Binding-site contacts:
Ligand atom CD1 contacts residue THR30 of chain 1.A at 3.7 Å.
Ligand atom O contacts residue THR31 of chain 1.A at 2.6 Å (h-bond).
Ligand atom O contacts residue TRP33 of chain 1.A at 2.7 Å (h-bond).
Ligand atom C contacts residue THR31 of chain 1.A at 3.8 Å.
Ligand atom CD contacts residue TRP33 of chain 1.A at 3.5 Å (hydrophobic).
Ligand atom N contacts residue THR31 of chain 1.A at 3.8 Å.
Ligand atom CG contacts residue PHE22 of chain 1.A at 3.8 Å (hydrophobic).
Ligand atom CE1 contacts residue LYS29 of chain 1.A at 3.7 Å.
Ligand atom CE2 contacts residue LYS29 of chain 1.A at 3.7 Å.
Ligand atom CG contacts residue ALA16 of chain 1.A at 3.8 Å (hydrophobic).
Ligand atom CB contacts residue PHE22 of chain 1.A at 4.0 Å (hydrophobic).
Ligand atom CG contacts residue THR30 of chain 1.A at 4.0 Å.
Ligand atom CA contacts residue TRP33 of chain 1.A at 3.9 Å (hydrophobic).
Ligand atom CE1 contacts residue ILE24 of chain 1.A at 3.6 Å (hydrophobic).
Ligand atom CE1 contacts residue ASP25 of chain 1.A at 3.9 Å.
Ligand atom CG1 contacts residue ARG14 of chain 1.A at 3.2 Å.
Ligand atom CD1 contacts residue ILE24 of chain 1.A at 3.9 Å (hydrophobic).
Ligand atom CD1 contacts residue LYS29 of chain 1.A at 3.6 Å.
Ligand atom CZ contacts residue LYS29 of chain 1.A at 3.9 Å.
Ligand atom O contacts residue TRP33 of chain 1.A at 3.7 Å.
Ligand atom C contacts residue TRP33 of chain 1.A at 3.7 Å (hydrophobic).
Ligand atom C contacts residue TRP33 of chain 1.A at 3.8 Å (hydrophobic).
Ligand atom N contacts residue TRP33 of chain 1.A at 3.5 Å (h-bond).
Ligand atom CG contacts residue THR31 of chain 1.A at 3.9 Å.
Ligand atom CB contacts residue TRP33 of chain 1.A at 3.9 Å (hydrophobic).
Ligand atom OH contacts residue HIS26 of chain 1.A at 2.5 Å (h-bond).
Ligand atom CZ contacts residue HIS26 of chain 1.A at 3.5 Å.
Ligand atom CD2 contacts residue LYS29 of chain 1.A at 3.6 Å.
Ligand atom O contacts residue ARG14 of chain 1.A at 3.6 Å.
Ligand atom C contacts residue THR31 of chain 1.A at 4.0 Å.
Ligand atom CG2 contacts residue ILE24 of chain 1.A at 3.8 Å (hydrophobic).
Ligand atom CG contacts residue LYS29 of chain 1.A at 3.5 Å.
Ligand atom CB contacts residue LYS29 of chain 1.A at 3.3 Å.
Ligand atom CB contacts residue THR31 of chain 1.A at 4.0 Å.
Ligand atom CD contacts residue ALA16 of chain 1.A at 3.8 Å (hydrophobic).
Ligand atom CA contacts residue TRP33 of chain 1.A at 3.5 Å (hydrophobic).
Ligand atom CD contacts residue PHE22 of chain 1.A at 3.9 Å (hydrophobic).
Ligand atom CA contacts residue THR31 of chain 1.A at 3.8 Å.
Ligand atom CE1 contacts residue HIS26 of chain 1.A at 3.5 Å.
Ligand atom CG1 contacts residue ILE24 of chain 1.A at 3.9 Å (hydrophobic).

The protein below binds the small molecule below.
Small molecule (SMILES): CC(C)[C@@H](C=O)NC(=O)[C@H](CCC(=O)O)NC(=O)[C@H](C)NC(=O)[C@H](Cc1ccc(O)cc1)NC(=O)[C@H](CO)NC(=O)[C@@H]1CCCN1C(=O)[C@@H]1CCCN1C(=O)[C@H](C)NC(=O)[C@@H](N)CCC(=O)O

Sequence of chain 1.A:
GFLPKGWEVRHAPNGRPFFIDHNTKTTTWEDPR